Sequence of chain 1.A:
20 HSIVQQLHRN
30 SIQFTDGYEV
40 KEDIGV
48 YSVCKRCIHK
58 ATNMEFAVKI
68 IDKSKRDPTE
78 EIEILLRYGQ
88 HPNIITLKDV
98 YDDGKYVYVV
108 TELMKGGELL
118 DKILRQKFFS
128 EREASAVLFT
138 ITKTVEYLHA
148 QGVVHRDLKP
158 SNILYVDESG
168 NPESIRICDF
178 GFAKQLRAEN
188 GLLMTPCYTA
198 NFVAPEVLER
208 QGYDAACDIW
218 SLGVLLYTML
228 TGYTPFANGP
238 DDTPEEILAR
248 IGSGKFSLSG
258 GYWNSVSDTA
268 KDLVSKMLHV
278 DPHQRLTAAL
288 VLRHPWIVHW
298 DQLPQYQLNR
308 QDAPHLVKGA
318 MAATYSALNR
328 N

Binding-site contacts:
Ligand atom N11 contacts residue GLY44 of chain 1.A at 3.8 Å.
Ligand atom C24 contacts residue ILE43 of chain 1.A at 3.2 Å (hydrophobic).
Ligand atom C10 contacts residue ASP176 of chain 1.A at 4.1 Å.
Ligand atom C17 contacts residue LEU161 of chain 1.A at 3.0 Å (hydrophobic).
Ligand atom C22 contacts residue MET111 of chain 1.A at 3.2 Å (hydrophobic).
Ligand atom C23 contacts residue ILE43 of chain 1.A at 3.4 Å (hydrophobic).
Ligand atom C08 contacts residue ASP176 of chain 1.A at 3.1 Å.
Ligand atom C04 contacts residue ILE43 of chain 1.A at 3.6 Å (hydrophobic).
Ligand atom N09 contacts residue LYS66 of chain 1.A at 3.7 Å.
Ligand atom C02 contacts residue ILE43 of chain 1.A at 3.7 Å (hydrophobic).
Ligand atom N18 contacts residue LEU161 of chain 1.A at 3.5 Å.
Ligand atom C02 contacts residue MET111 of chain 1.A at 3.8 Å (hydrophobic).
Ligand atom C13 contacts residue CYS51 of chain 1.A at 3.1 Å (hydrophobic).
Ligand atom C16 contacts residue ILE43 of chain 1.A at 3.3 Å (hydrophobic).
Ligand atom C04 contacts residue CYS51 of chain 1.A at 4.0 Å (hydrophobic).
Ligand atom C03 contacts residue ILE43 of chain 1.A at 3.9 Å (hydrophobic).
Ligand atom O01 contacts residue ALA64 of chain 1.A at 4.0 Å.
Ligand atom C23 contacts residue MET111 of chain 1.A at 3.2 Å (hydrophobic).
Ligand atom C16 contacts residue MET111 of chain 1.A at 4.0 Å (hydrophobic).
Ligand atom C21 contacts residue MET111 of chain 1.A at 4.0 Å (hydrophobic).
Ligand atom N09 contacts residue ASP176 of chain 1.A at 2.9 Å.
Ligand atom C17 contacts residue ILE43 of chain 1.A at 4.0 Å (hydrophobic).
Ligand atom C06 contacts residue CYS51 of chain 1.A at 1.9 Å (hydrophobic).
Ligand atom C07 contacts residue ASP176 of chain 1.A at 3.8 Å.
Ligand atom C14 contacts residue THR108 of chain 1.A at 3.7 Å.
Ligand atom C08 contacts residue CYS51 of chain 1.A at 3.5 Å (hydrophobic).
Ligand atom C05 contacts residue CYS51 of chain 1.A at 2.8 Å (hydrophobic).
Ligand atom C15 contacts residue ALA64 of chain 1.A at 3.1 Å (hydrophobic).
Ligand atom C15 contacts residue THR108 of chain 1.A at 4.0 Å.
Ligand atom C14 contacts residue ALA64 of chain 1.A at 3.5 Å (hydrophobic).
Ligand atom C16 contacts residue LEU161 of chain 1.A at 3.7 Å (hydrophobic).
Ligand atom O12 contacts residue ASN159 of chain 1.A at 4.0 Å.
Ligand atom C07 contacts residue CYS51 of chain 1.A at 2.9 Å (hydrophobic).
Ligand atom C23 contacts residue LEU110 of chain 1.A at 4.0 Å (hydrophobic).
Ligand atom C24 contacts residue MET111 of chain 1.A at 4.0 Å (hydrophobic).
Ligand atom O12 contacts residue ASP176 of chain 1.A at 3.8 Å.
Ligand atom O01 contacts residue LEU110 of chain 1.A at 3.7 Å.
Ligand atom O01 contacts residue MET111 of chain 1.A at 3.0 Å (h-bond).
Ligand atom C03 contacts residue ALA64 of chain 1.A at 4.1 Å (hydrophobic).
Ligand atom C19 contacts residue ILE43 of chain 1.A at 3.8 Å (hydrophobic).

The small molecule below binds the protein below.
Small molecule (SMILES): N#C[C@@H](Cc1cccc(C(=O)c2c[nH]c3ncccc23)c1)C(N)=O